Binding-site contacts:
Ligand atom C5 contacts residue SER334 of chain 1.A at 3.4 Å.
Ligand atom C4 contacts residue SER334 of chain 1.A at 3.5 Å.
Ligand atom O3 contacts residue PRO331 of chain 1.A at 2.6 Å (h-bond).
Ligand atom O4 contacts residue ALA308 of chain 1.A at 4.2 Å.
Ligand atom C3 contacts residue SER336 of chain 1.A at 2.9 Å.
Ligand atom C5 contacts residue GLN335 of chain 1.A at 3.6 Å.
Ligand atom C4 contacts residue GLY332 of chain 1.A at 4.2 Å.
Ligand atom C3 contacts residue SER334 of chain 1.A at 4.2 Å.
Ligand atom C3 contacts residue GLN330 of chain 1.A at 4.4 Å.
Ligand atom O4 contacts residue SER334 of chain 1.A at 2.8 Å (h-bond).
Ligand atom C2 contacts residue GLN330 of chain 1.A at 3.9 Å.
Ligand atom C3 contacts residue PRO331 of chain 1.A at 3.5 Å (hydrophobic).
Ligand atom C4 contacts residue SER336 of chain 1.A at 3.5 Å.
Ligand atom C3 contacts residue GLY332 of chain 1.A at 4.2 Å.
Ligand atom O4 contacts residue PRO331 of chain 1.A at 4.3 Å.
Ligand atom O6 contacts residue GLN335 of chain 1.A at 2.7 Å (h-bond).
Ligand atom O6 contacts residue SER334 of chain 1.A at 3.7 Å.
Ligand atom O3 contacts residue ALA308 of chain 1.A at 4.4 Å.
Ligand atom O4 contacts residue SER336 of chain 1.A at 4.4 Å.
Ligand atom C6 contacts residue SER334 of chain 1.A at 3.7 Å.
Ligand atom O5 contacts residue SER336 of chain 1.A at 2.3 Å (h-bond).
Ligand atom O3 contacts residue SER336 of chain 1.A at 4.2 Å.
Ligand atom O4 contacts residue ALA333 of chain 1.A at 3.6 Å.
Ligand atom C6 contacts residue GLN335 of chain 1.A at 3.5 Å.
Ligand atom C6 contacts residue SER336 of chain 1.A at 4.2 Å.
Ligand atom O3 contacts residue GLY332 of chain 1.A at 3.5 Å.
Ligand atom C2 contacts residue SER336 of chain 1.A at 2.4 Å.
Ligand atom C3 contacts residue ALA308 of chain 1.A at 3.9 Å (hydrophobic).
Ligand atom C1 contacts residue GLN330 of chain 1.A at 4.5 Å.
Ligand atom C1 contacts residue SER336 of chain 1.A at 1.4 Å.
Ligand atom O5 contacts residue GLN335 of chain 1.A at 4.2 Å.
Ligand atom C5 contacts residue SER336 of chain 1.A at 2.9 Å.
Ligand atom O6 contacts residue SER336 of chain 1.A at 3.8 Å.
Ligand atom C2 contacts residue PRO331 of chain 1.A at 4.5 Å (hydrophobic).
Ligand atom O2 contacts residue SER336 of chain 1.A at 3.6 Å.
Ligand atom O4 contacts residue GLY332 of chain 1.A at 3.3 Å.

Sequence of chain 1.A:
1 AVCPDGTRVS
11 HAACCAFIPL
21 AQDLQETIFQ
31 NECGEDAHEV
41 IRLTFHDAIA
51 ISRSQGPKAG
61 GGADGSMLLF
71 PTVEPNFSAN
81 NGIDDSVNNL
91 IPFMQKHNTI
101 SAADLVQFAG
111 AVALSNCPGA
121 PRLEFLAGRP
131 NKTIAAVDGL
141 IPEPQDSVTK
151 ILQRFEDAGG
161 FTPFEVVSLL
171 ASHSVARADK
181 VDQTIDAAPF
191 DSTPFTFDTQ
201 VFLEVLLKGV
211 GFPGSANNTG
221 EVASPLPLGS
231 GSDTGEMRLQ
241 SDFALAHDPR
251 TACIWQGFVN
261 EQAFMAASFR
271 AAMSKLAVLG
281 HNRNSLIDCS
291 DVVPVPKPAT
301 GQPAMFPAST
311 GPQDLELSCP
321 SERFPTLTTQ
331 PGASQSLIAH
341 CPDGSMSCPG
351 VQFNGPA

This protein binds this small molecule.
Small molecule (SMILES): OC[C@H]1O[C@H](O)[C@@H](O)[C@@H](O)[C@@H]1O